The small molecule below binds the protein below.
Small molecule (SMILES): CC(=O)N[C@@H]1[C@@H](O)[C@H](O)[C@@H](CO)O[C@H]1O

Sequence of chain 2.B:
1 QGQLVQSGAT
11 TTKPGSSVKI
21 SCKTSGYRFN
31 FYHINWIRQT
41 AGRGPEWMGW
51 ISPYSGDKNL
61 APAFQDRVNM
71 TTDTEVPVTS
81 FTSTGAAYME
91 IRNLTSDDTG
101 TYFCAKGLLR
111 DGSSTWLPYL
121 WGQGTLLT

Binding-site contacts:
Ligand atom C8 contacts residue LYS19 of chain 2.B at 4.2 Å.
Ligand atom C5 contacts residue ASN69 of chain 2.B at 3.6 Å.
Ligand atom C2 contacts residue ASN69 of chain 2.B at 2.5 Å.
Ligand atom C3 contacts residue ASN69 of chain 2.B at 3.8 Å.
Ligand atom O5 contacts residue ASN69 of chain 2.B at 2.4 Å (h-bond).
Ligand atom C7 contacts residue ASN69 of chain 2.B at 4.1 Å.
Ligand atom C1 contacts residue ASN69 of chain 2.B at 1.4 Å.
Ligand atom N2 contacts residue ASN69 of chain 2.B at 2.9 Å (h-bond).
Ligand atom C4 contacts residue ASN69 of chain 2.B at 4.2 Å.